A protein and the small-molecule ligand that binds it are described below.
Small molecule (SMILES): NC(=O)c1csc([C@@H]2O[C@H](CO)[C@@H](O)[C@H]2O)n1

Binding-site contacts:
Ligand atom C1F contacts residue TYR55 of chain 1.F at 4.0 Å (hydrophobic).
Ligand atom C1K contacts residue GLN135 of chain 1.F at 3.8 Å.
Ligand atom O5' contacts residue PHE100 of chain 1.F at 4.0 Å.
Ligand atom O3' contacts residue ASP56 of chain 1.F at 2.9 Å (salt-bridge).
Ligand atom C3' contacts residue ARG129 of chain 1.F at 3.4 Å.
Ligand atom C4' contacts residue THR12 of chain 1.F at 4.2 Å.
Ligand atom O4' contacts residue PHE39 of chain 1.F at 3.9 Å.
Ligand atom C2' contacts residue TYR55 of chain 1.F at 4.1 Å (hydrophobic).
Ligand atom N1H contacts residue TYR55 of chain 1.F at 4.2 Å.
Ligand atom C1L contacts residue TYR55 of chain 1.F at 3.9 Å (hydrophobic).
Ligand atom N1H contacts residue PHE39 of chain 1.F at 4.0 Å.
Ligand atom O3' contacts residue VAL147 of chain 1.F at 4.2 Å.
Ligand atom C2' contacts residue ARG129 of chain 1.F at 3.6 Å.
Ligand atom C5' contacts residue ASP36 of chain 1.F at 3.7 Å.
Ligand atom C1F contacts residue PRO136 of chain 1.F at 4.0 Å (hydrophobic).
Ligand atom O3' contacts residue THR12 of chain 1.F at 3.9 Å.
Ligand atom N1A contacts residue PRO136 of chain 1.F at 4.0 Å.
Ligand atom O1B contacts residue PHE39 of chain 1.F at 3.4 Å.
Ligand atom C4' contacts residue ARG129 of chain 1.F at 3.7 Å.
Ligand atom O2' contacts residue ARG129 of chain 1.F at 2.4 Å (salt-bridge).
Ligand atom O2' contacts residue TYR142 of chain 1.F at 3.9 Å.
Ligand atom O2' contacts residue ASP56 of chain 1.F at 3.0 Å (salt-bridge).
Ligand atom C1F contacts residue GLN135 of chain 1.F at 3.6 Å.
Ligand atom S1J contacts residue ARG129 of chain 1.F at 4.2 Å.
Ligand atom O5' contacts residue ASP36 of chain 1.F at 2.8 Å (salt-bridge).
Ligand atom C1K contacts residue TYR55 of chain 1.F at 3.9 Å (hydrophobic).
Ligand atom S1J contacts residue PRO136 of chain 1.F at 4.2 Å.
Ligand atom N1A contacts residue GLN135 of chain 1.F at 2.9 Å (h-bond).
Ligand atom C5' contacts residue PHE100 of chain 1.F at 3.5 Å (hydrophobic).
Ligand atom O4' contacts residue TYR134 of chain 1.F at 4.3 Å.
Ligand atom C3' contacts residue PHE100 of chain 1.F at 4.2 Å (hydrophobic).
Ligand atom C3' contacts residue ASP56 of chain 1.F at 3.3 Å.
Ligand atom C1' contacts residue TYR134 of chain 1.F at 3.8 Å (hydrophobic).
Ligand atom N1A contacts residue TYR55 of chain 1.F at 3.7 Å.
Ligand atom C1' contacts residue ARG129 of chain 1.F at 3.8 Å.
Ligand atom C1L contacts residue GLN135 of chain 1.F at 4.1 Å.
Ligand atom O3' contacts residue ARG129 of chain 1.F at 2.4 Å (salt-bridge).
Ligand atom C1M contacts residue TYR134 of chain 1.F at 3.7 Å (hydrophobic).
Ligand atom C2' contacts residue ASP56 of chain 1.F at 3.3 Å.
Ligand atom S1J contacts residue TYR134 of chain 1.F at 3.7 Å.

Sequence of chain 1.F:
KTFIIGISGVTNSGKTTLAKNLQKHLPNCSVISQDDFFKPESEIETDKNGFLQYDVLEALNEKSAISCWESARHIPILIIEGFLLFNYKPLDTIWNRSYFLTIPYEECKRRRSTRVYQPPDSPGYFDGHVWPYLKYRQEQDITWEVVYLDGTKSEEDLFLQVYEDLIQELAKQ